This small molecule binds to this protein.
Small molecule (SMILES): CC(=O)N[C@@H]1[C@@H](O)[C@H](O)[C@@H](CO)O[C@H]1O

Sequence of chain 1.B:
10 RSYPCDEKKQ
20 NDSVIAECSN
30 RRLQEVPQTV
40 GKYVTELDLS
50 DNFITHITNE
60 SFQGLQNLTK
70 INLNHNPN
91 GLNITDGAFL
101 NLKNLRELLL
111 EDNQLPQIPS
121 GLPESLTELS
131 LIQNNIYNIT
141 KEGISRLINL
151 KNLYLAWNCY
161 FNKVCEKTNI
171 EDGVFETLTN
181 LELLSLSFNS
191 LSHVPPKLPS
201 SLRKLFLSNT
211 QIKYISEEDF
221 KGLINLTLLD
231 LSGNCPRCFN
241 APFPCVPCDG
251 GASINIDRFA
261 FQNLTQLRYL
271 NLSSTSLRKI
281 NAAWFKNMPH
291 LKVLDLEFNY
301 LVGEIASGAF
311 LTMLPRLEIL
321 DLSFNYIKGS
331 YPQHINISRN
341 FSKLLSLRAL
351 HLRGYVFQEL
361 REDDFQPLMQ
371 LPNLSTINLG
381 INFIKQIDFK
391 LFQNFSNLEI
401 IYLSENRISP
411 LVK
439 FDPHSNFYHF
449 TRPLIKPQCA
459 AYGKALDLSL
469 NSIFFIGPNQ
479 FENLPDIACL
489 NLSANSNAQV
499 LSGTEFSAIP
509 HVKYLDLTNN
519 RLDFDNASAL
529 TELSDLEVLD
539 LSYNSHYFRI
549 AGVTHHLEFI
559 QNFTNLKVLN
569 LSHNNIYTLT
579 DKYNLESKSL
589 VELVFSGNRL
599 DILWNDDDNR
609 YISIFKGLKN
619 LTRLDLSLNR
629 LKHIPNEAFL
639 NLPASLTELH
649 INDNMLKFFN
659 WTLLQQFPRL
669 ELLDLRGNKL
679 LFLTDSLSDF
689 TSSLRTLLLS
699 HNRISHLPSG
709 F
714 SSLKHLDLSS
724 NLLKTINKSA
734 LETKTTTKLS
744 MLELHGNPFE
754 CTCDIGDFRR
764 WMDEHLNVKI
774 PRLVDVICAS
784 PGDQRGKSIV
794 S

Binding-site contacts:
Ligand atom N2 contacts residue ASN658 of chain 1.B at 3.0 Å (h-bond).
Ligand atom C2 contacts residue ASN634 of chain 1.B at 4.1 Å.
Ligand atom C6 contacts residue LEU661 of chain 1.B at 3.5 Å (hydrophobic).
Ligand atom C5 contacts residue ASN658 of chain 1.B at 3.6 Å.
Ligand atom C8 contacts residue PHE656 of chain 1.B at 3.7 Å (hydrophobic).
Ligand atom O5 contacts residue ASN634 of chain 1.B at 3.8 Å.
Ligand atom O5 contacts residue ASN658 of chain 1.B at 2.3 Å (h-bond).
Ligand atom C3 contacts residue ASN658 of chain 1.B at 3.8 Å.
Ligand atom C5 contacts residue LEU661 of chain 1.B at 3.6 Å (hydrophobic).
Ligand atom O6 contacts residue LEU638 of chain 1.B at 4.3 Å.
Ligand atom C1 contacts residue ASN658 of chain 1.B at 1.4 Å.
Ligand atom C7 contacts residue PHE656 of chain 1.B at 4.0 Å (hydrophobic).
Ligand atom O6 contacts residue ASN634 of chain 1.B at 3.7 Å.
Ligand atom O5 contacts residue THR660 of chain 1.B at 4.3 Å.
Ligand atom O7 contacts residue ASN658 of chain 1.B at 3.6 Å.
Ligand atom C5 contacts residue THR660 of chain 1.B at 4.3 Å.
Ligand atom O7 contacts residue ASN634 of chain 1.B at 3.6 Å (h-bond).
Ligand atom C1 contacts residue THR660 of chain 1.B at 4.3 Å.
Ligand atom C1 contacts residue LEU661 of chain 1.B at 3.9 Å (hydrophobic).
Ligand atom O6 contacts residue LEU661 of chain 1.B at 4.0 Å.
Ligand atom C7 contacts residue ASN658 of chain 1.B at 3.5 Å.
Ligand atom O5 contacts residue LEU661 of chain 1.B at 3.1 Å.
Ligand atom C2 contacts residue ASN658 of chain 1.B at 2.5 Å.
Ligand atom C4 contacts residue ASN658 of chain 1.B at 4.3 Å.
Ligand atom O7 contacts residue PHE656 of chain 1.B at 3.8 Å.
Ligand atom C1 contacts residue ASN634 of chain 1.B at 3.8 Å.